Binding-site contacts:
Ligand atom C contacts residue SER51 of chain 1.E at 3.6 Å.
Ligand atom C contacts residue GLY25 of chain 1.E at 3.4 Å.
Ligand atom CZ2 contacts residue ILE53 of chain 1.F at 3.9 Å (hydrophobic).
Ligand atom NE1 contacts residue ALA44 of chain 1.F at 3.8 Å.
Ligand atom OXT contacts residue THR47 of chain 1.F at 2.7 Å (h-bond).
Ligand atom CD1 contacts residue SER51 of chain 1.E at 3.5 Å.
Ligand atom CZ2 contacts residue THR50 of chain 1.F at 3.9 Å.
Ligand atom OXT contacts residue THR50 of chain 1.F at 2.7 Å (h-bond).
Ligand atom CA contacts residue GLY25 of chain 1.E at 3.5 Å.
Ligand atom N contacts residue THR23 of chain 1.E at 2.8 Å (h-bond).
Ligand atom OXT contacts residue HIS49 of chain 1.F at 3.9 Å.
Ligand atom CE2 contacts residue GLN45 of chain 1.F at 3.9 Å.
Ligand atom NE1 contacts residue GLN45 of chain 1.F at 2.8 Å (h-bond).
Ligand atom OXT contacts residue GLY25 of chain 1.E at 4.0 Å.
Ligand atom CB contacts residue THR28 of chain 1.E at 3.5 Å.
Ligand atom C contacts residue THR50 of chain 1.F at 3.9 Å.
Ligand atom CA contacts residue THR28 of chain 1.E at 3.2 Å.
Ligand atom CZ2 contacts residue ALA44 of chain 1.F at 4.0 Å (hydrophobic).
Ligand atom N contacts residue ASP27 of chain 1.E at 3.1 Å (salt-bridge).
Ligand atom O contacts residue ARG24 of chain 1.E at 3.5 Å.
Ligand atom O contacts residue THR23 of chain 1.E at 4.0 Å.
Ligand atom N contacts residue ARG24 of chain 1.E at 4.0 Å.
Ligand atom N contacts residue GLY25 of chain 1.E at 2.9 Å (h-bond).
Ligand atom CA contacts residue SER51 of chain 1.E at 4.0 Å.
Ligand atom CA contacts residue THR23 of chain 1.E at 3.8 Å.
Ligand atom CD2 contacts residue THR50 of chain 1.F at 4.0 Å.
Ligand atom CE3 contacts residue HIS32 of chain 1.F at 3.9 Å.
Ligand atom N contacts residue THR28 of chain 1.E at 2.8 Å (h-bond).
Ligand atom CB contacts residue SER51 of chain 1.E at 3.4 Å.
Ligand atom O contacts residue SER51 of chain 1.E at 3.0 Å (h-bond).
Ligand atom CB contacts residue THR23 of chain 1.E at 3.8 Å.
Ligand atom O contacts residue GLY25 of chain 1.E at 3.1 Å (h-bond).
Ligand atom C contacts residue THR47 of chain 1.F at 3.5 Å.
Ligand atom O contacts residue THR47 of chain 1.F at 3.5 Å.
Ligand atom CD1 contacts residue GLN45 of chain 1.F at 3.6 Å.
Ligand atom CH2 contacts residue GLY21 of chain 1.F at 3.5 Å.
Ligand atom CG contacts residue SER51 of chain 1.E at 3.9 Å.
Ligand atom CD1 contacts residue THR47 of chain 1.F at 3.7 Å.
Ligand atom CZ3 contacts residue GLY21 of chain 1.F at 3.6 Å.
Ligand atom CZ3 contacts residue HIS32 of chain 1.F at 4.0 Å.

A protein and the small-molecule ligand that binds it are described below.
Small molecule (SMILES): N[C@@H](Cc1c[nH]c2ccccc12)C(=O)O

Sequence of chain 1.F:
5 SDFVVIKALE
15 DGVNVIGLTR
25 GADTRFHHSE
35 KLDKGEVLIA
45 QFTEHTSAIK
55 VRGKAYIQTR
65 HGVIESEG

Sequence of chain 1.E:
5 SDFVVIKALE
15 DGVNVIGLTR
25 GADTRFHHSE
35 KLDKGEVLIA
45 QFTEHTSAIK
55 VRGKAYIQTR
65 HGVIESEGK